Binding-site contacts:
Ligand atom O5 contacts residue ASN229 of chain 1.A at 2.4 Å (h-bond).
Ligand atom C2 contacts residue ASN229 of chain 1.A at 1.6 Å.
Ligand atom C4 contacts residue ASN229 of chain 1.A at 3.5 Å.
Ligand atom N2 contacts residue ASN229 of chain 1.A at 2.5 Å (h-bond).
Ligand atom O3 contacts residue ASN229 of chain 1.A at 3.6 Å.
Ligand atom C1 contacts residue ASN229 of chain 1.A at 1.4 Å.
Ligand atom C3 contacts residue ASN229 of chain 1.A at 3.0 Å.
Ligand atom O7 contacts residue ASN229 of chain 1.A at 3.9 Å.
Ligand atom C7 contacts residue ASN229 of chain 1.A at 3.2 Å.
Ligand atom C8 contacts residue ASN229 of chain 1.A at 3.9 Å.
Ligand atom C5 contacts residue ASN229 of chain 1.A at 3.4 Å.

Sequence of chain 1.A:
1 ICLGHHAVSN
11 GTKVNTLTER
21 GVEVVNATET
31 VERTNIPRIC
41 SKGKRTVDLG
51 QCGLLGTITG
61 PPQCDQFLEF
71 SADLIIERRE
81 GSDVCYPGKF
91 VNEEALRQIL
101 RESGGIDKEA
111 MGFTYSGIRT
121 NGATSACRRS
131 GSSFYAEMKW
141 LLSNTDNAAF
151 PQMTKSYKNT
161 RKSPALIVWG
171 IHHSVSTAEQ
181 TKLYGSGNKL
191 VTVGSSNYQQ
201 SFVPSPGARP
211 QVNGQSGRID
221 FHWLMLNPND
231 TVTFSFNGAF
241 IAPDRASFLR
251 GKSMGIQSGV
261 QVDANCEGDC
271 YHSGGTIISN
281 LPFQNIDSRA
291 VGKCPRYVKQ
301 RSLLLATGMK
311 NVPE

This protein binds this small molecule.
Small molecule (SMILES): CC(=O)N[C@@H]1[C@@H](O)[C@H](O)[C@@H](CO)O[C@H]1O